Sequence of chain 1.C:
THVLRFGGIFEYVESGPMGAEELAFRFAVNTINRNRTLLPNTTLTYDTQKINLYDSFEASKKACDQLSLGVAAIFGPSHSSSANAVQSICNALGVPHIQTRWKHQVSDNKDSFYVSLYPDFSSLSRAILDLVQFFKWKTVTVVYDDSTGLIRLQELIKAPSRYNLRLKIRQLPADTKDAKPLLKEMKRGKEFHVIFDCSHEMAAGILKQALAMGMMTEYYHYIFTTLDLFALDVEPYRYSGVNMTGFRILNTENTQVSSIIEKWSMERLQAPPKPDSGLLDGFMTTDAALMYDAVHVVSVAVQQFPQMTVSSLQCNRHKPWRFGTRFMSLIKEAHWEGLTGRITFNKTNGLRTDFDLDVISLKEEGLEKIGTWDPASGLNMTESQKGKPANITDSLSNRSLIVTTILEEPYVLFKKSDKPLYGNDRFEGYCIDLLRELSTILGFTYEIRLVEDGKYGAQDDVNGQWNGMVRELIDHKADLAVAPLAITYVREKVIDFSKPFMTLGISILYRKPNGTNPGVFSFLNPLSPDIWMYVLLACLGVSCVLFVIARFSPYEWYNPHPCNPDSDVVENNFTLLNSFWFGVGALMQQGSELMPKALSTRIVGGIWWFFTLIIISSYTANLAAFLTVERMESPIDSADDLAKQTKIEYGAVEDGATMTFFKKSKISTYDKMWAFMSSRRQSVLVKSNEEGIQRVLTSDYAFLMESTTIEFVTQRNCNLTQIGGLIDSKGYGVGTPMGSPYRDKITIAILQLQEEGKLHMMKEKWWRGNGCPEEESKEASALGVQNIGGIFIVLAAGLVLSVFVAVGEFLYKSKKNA

Binding-site contacts:
Ligand atom C8 contacts residue ASN546 of chain 1.C at 4.2 Å.
Ligand atom O7 contacts residue ASN546 of chain 1.C at 3.4 Å (h-bond).
Ligand atom C3 contacts residue ASN546 of chain 1.C at 3.8 Å.
Ligand atom C7 contacts residue ASN546 of chain 1.C at 3.5 Å.
Ligand atom N2 contacts residue ASN546 of chain 1.C at 3.4 Å.
Ligand atom C2 contacts residue ASN546 of chain 1.C at 2.6 Å.
Ligand atom C1 contacts residue ASN546 of chain 1.C at 1.5 Å.
Ligand atom C6 contacts residue ASN546 of chain 1.C at 3.3 Å.
Ligand atom O5 contacts residue ASN546 of chain 1.C at 2.5 Å (h-bond).
Ligand atom C4 contacts residue ASN546 of chain 1.C at 3.8 Å.
Ligand atom C5 contacts residue ASN546 of chain 1.C at 3.3 Å.

This protein binds this small molecule.
Small molecule (SMILES): CC(=O)N[C@@H]1[C@@H](O)[C@H](O)[C@@H](CO)O[C@H]1O